Binding-site contacts:
Ligand atom C02 contacts residue SER444 of chain 1.A at 3.6 Å.
Ligand atom C16 contacts residue CYS496 of chain 1.A at 3.6 Å (hydrophobic).
Ligand atom C10 contacts residue PHE703 of chain 1.A at 4.3 Å (hydrophobic).
Ligand atom C05 contacts residue SER444 of chain 1.A at 4.4 Å.
Ligand atom N17 contacts residue LYS500 of chain 1.A at 3.6 Å.
Ligand atom C12 contacts residue LEU443 of chain 1.A at 4.3 Å (hydrophobic).
Ligand atom C10 contacts residue SER444 of chain 1.A at 4.0 Å.
Ligand atom B01 contacts residue SER444 of chain 1.A at 4.1 Å.
Ligand atom C04 contacts residue PHE526 of chain 1.A at 4.3 Å (hydrophobic).
Ligand atom C07 contacts residue PHE703 of chain 1.A at 4.3 Å (hydrophobic).
Ligand atom C12 contacts residue TRP493 of chain 1.A at 4.3 Å (hydrophobic).
Ligand atom C07 contacts residue MET706 of chain 1.A at 4.4 Å (hydrophobic).
Ligand atom C13 contacts residue TRP493 of chain 1.A at 3.6 Å (hydrophobic).
Ligand atom C06 contacts residue TYR564 of chain 1.A at 3.8 Å (hydrophobic).
Ligand atom C03 contacts residue SER444 of chain 1.A at 4.3 Å.
Ligand atom C06 contacts residue SER444 of chain 1.A at 3.7 Å.
Ligand atom C06 contacts residue TYR565 of chain 1.A at 4.5 Å (hydrophobic).
Ligand atom C10 contacts residue MET706 of chain 1.A at 4.2 Å (hydrophobic).
Ligand atom C05 contacts residue TYR565 of chain 1.A at 4.4 Å (hydrophobic).
Ligand atom C09 contacts residue PHE703 of chain 1.A at 4.1 Å (hydrophobic).
Ligand atom C04 contacts residue GLU501 of chain 1.A at 4.2 Å.
Ligand atom C12 contacts residue SER444 of chain 1.A at 3.6 Å.
Ligand atom C13 contacts residue SER444 of chain 1.A at 3.8 Å.
Ligand atom C10 contacts residue MET440 of chain 1.A at 3.8 Å (hydrophobic).
Ligand atom C11 contacts residue MET440 of chain 1.A at 3.7 Å (hydrophobic).
Ligand atom C16 contacts residue ILE497 of chain 1.A at 4.3 Å (hydrophobic).
Ligand atom C11 contacts residue SER444 of chain 1.A at 3.8 Å.
Ligand atom C15 contacts residue ILE497 of chain 1.A at 4.5 Å (hydrophobic).
Ligand atom C08 contacts residue SER444 of chain 1.A at 3.7 Å.
Ligand atom C05 contacts residue TYR564 of chain 1.A at 3.8 Å (hydrophobic).
Ligand atom C09 contacts residue SER444 of chain 1.A at 4.1 Å.
Ligand atom C07 contacts residue SER444 of chain 1.A at 3.3 Å.
Ligand atom C15 contacts residue TRP493 of chain 1.A at 3.7 Å (hydrophobic).
Ligand atom N17 contacts residue CYS496 of chain 1.A at 3.7 Å.
Ligand atom C09 contacts residue MET706 of chain 1.A at 3.6 Å (hydrophobic).

Sequence of chain 1.A:
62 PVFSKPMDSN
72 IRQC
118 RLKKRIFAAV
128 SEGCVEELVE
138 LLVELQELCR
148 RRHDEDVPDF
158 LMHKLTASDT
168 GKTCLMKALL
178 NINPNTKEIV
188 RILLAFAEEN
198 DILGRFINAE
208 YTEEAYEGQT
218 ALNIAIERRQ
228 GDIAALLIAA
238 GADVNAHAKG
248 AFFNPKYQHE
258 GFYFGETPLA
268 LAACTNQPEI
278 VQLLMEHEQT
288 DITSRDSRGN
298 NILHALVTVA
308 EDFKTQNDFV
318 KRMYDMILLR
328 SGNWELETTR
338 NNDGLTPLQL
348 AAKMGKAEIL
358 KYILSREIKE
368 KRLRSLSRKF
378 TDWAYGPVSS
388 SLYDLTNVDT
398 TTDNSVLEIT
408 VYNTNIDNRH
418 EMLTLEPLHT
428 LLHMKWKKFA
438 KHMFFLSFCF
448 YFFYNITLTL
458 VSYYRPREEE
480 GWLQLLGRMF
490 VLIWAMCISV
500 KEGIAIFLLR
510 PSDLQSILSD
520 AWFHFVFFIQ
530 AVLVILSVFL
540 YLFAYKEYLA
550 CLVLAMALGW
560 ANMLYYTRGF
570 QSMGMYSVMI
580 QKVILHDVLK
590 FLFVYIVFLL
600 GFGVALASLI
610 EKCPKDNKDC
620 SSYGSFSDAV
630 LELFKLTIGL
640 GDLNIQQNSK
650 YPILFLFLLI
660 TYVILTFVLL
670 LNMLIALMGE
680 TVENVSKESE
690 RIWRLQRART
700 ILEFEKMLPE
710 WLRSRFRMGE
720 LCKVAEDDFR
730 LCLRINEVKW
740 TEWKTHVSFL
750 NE

This protein binds this small molecule.
Small molecule (SMILES): NCCOB(c1ccccc1)c1ccccc1